Binding-site contacts:
Ligand atom C7 contacts residue ASN796 of chain 1.B at 4.0 Å.
Ligand atom C5 contacts residue ASN796 of chain 1.B at 3.6 Å.
Ligand atom C1 contacts residue SER798 of chain 1.B at 3.5 Å.
Ligand atom C6 contacts residue GLN799 of chain 1.B at 4.0 Å.
Ligand atom C4 contacts residue ASN796 of chain 1.B at 4.2 Å.
Ligand atom N2 contacts residue ASN796 of chain 1.B at 2.9 Å (h-bond).
Ligand atom O5 contacts residue SER798 of chain 1.B at 3.6 Å.
Ligand atom C3 contacts residue ASN796 of chain 1.B at 3.8 Å.
Ligand atom C5 contacts residue SER798 of chain 1.B at 3.7 Å.
Ligand atom C6 contacts residue SER798 of chain 1.B at 4.4 Å.
Ligand atom O5 contacts residue ASN796 of chain 1.B at 2.4 Å (h-bond).
Ligand atom C1 contacts residue ASN796 of chain 1.B at 1.4 Å.
Ligand atom C2 contacts residue ASN796 of chain 1.B at 2.5 Å.
Ligand atom C8 contacts residue GLN799 of chain 1.B at 4.5 Å.

Sequence of chain 1.B:
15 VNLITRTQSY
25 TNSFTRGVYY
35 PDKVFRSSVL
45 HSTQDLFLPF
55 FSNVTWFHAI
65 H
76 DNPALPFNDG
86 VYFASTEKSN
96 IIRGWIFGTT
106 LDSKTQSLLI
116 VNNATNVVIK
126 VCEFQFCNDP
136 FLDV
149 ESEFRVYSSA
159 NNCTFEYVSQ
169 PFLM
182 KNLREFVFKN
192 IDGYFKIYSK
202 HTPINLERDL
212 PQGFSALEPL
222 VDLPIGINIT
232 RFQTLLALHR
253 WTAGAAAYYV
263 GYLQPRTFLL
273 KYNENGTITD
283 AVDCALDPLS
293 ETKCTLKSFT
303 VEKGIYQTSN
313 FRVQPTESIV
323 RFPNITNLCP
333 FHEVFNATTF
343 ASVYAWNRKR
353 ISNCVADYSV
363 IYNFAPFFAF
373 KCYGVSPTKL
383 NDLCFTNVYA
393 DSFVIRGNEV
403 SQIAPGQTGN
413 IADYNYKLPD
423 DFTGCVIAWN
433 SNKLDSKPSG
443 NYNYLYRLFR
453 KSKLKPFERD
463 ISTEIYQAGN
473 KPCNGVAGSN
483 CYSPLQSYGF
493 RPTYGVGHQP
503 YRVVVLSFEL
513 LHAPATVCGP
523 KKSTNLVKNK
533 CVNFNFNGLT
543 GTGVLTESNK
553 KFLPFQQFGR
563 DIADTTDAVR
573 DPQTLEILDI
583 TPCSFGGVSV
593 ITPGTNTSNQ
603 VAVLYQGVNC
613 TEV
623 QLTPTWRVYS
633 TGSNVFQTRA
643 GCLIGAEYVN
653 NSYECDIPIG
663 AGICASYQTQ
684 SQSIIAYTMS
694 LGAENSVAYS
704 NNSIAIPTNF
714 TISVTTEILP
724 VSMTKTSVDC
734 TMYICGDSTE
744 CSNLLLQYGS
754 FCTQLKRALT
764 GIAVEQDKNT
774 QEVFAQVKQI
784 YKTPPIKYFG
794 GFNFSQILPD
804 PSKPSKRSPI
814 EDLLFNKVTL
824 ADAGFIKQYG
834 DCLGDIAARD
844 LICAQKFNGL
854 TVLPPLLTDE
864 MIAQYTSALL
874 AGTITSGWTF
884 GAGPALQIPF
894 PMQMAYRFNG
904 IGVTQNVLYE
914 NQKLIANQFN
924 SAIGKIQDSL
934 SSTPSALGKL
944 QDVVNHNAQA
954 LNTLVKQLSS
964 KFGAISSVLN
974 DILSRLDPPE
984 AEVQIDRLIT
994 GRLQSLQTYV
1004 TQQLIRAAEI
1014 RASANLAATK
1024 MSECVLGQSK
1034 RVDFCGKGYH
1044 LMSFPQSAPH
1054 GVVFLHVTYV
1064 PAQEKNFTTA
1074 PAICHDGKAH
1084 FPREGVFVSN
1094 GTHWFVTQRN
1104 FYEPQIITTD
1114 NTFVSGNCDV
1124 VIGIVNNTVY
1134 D

A small-molecule ligand and the protein it binds are described below.
Small molecule (SMILES): CC(=O)N[C@H]1[C@H](O[C@H]2[C@H](O)[C@@H](NC(C)=O)CO[C@@H]2CO)O[C@H](CO)[C@@H](O)[C@@H]1O